This small molecule binds to this protein.
Small molecule (SMILES): OCc1ccc(CN[C@H]2[C@H](O)[C@@H](N3CCOCC3)[C@@H]3OC[C@H]2O3)o1

Binding-site contacts:
Ligand atom C4 contacts residue THR223 of chain 1.A at 3.2 Å.
Ligand atom O5 contacts residue PHE280 of chain 1.A at 4.1 Å.
Ligand atom C3 contacts residue ASP15 of chain 1.A at 4.2 Å.
Ligand atom C2 contacts residue ASP15 of chain 1.A at 4.0 Å.
Ligand atom C15 contacts residue PHE291 of chain 1.A at 4.1 Å (hydrophobic).
Ligand atom C2 contacts residue THR223 of chain 1.A at 4.2 Å.
Ligand atom C1 contacts residue LEU224 of chain 1.A at 4.0 Å (hydrophobic).
Ligand atom C1 contacts residue THR223 of chain 1.A at 4.0 Å.
Ligand atom C contacts residue THR223 of chain 1.A at 3.4 Å.
Ligand atom C3 contacts residue THR223 of chain 1.A at 3.2 Å.
Ligand atom O5 contacts residue ASP15 of chain 1.A at 3.2 Å (salt-bridge).
Ligand atom O contacts residue THR223 of chain 1.A at 3.9 Å.
Ligand atom C15 contacts residue PHE280 of chain 1.A at 4.2 Å (hydrophobic).
Ligand atom C15 contacts residue ASP15 of chain 1.A at 4.0 Å.
Ligand atom C15 contacts residue LEU224 of chain 1.A at 4.2 Å (hydrophobic).
Ligand atom C4 contacts residue ASP15 of chain 1.A at 3.5 Å.
Ligand atom O contacts residue ASP15 of chain 1.A at 3.2 Å (salt-bridge).
Ligand atom C2 contacts residue LEU224 of chain 1.A at 4.4 Å (hydrophobic).

Sequence of chain 1.A:
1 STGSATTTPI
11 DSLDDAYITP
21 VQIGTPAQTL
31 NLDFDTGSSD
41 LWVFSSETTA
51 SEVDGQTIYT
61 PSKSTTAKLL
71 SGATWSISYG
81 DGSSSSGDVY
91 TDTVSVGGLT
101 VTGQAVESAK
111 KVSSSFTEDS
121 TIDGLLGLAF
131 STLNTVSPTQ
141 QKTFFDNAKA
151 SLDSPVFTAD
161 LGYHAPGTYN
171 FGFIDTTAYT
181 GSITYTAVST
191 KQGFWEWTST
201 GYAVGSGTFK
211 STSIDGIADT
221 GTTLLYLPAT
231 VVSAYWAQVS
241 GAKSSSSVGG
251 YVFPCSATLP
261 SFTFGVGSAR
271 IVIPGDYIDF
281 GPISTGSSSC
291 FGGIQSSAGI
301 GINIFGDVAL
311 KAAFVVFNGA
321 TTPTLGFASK